Sequence of chain 1.A:
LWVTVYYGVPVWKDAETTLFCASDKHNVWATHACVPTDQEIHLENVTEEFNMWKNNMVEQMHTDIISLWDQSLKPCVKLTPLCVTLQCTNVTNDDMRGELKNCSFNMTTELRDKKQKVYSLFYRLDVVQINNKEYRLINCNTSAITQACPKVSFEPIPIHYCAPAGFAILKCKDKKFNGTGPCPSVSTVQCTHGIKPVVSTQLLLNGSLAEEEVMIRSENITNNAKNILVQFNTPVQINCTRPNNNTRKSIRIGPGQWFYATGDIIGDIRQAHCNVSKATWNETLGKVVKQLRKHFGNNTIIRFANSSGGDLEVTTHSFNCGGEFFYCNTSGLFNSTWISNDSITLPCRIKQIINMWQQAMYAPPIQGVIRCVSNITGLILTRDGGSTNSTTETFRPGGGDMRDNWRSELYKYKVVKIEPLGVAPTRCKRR

This small molecule binds to this protein.
Small molecule (SMILES): CC(=O)N[C@@H]1[C@@H](O)[C@H](O)[C@@H](CO)O[C@H]1O

Binding-site contacts:
Ligand atom C2 contacts residue ASN101 of chain 1.A at 2.5 Å.
Ligand atom C7 contacts residue ASN101 of chain 1.A at 3.5 Å.
Ligand atom C4 contacts residue ASN101 of chain 1.A at 4.2 Å.
Ligand atom N2 contacts residue ASN101 of chain 1.A at 2.9 Å (h-bond).
Ligand atom O5 contacts residue ASN101 of chain 1.A at 2.4 Å (h-bond).
Ligand atom O5 contacts residue GLY112 of chain 1.A at 4.2 Å.
Ligand atom C1 contacts residue ASN101 of chain 1.A at 1.4 Å.
Ligand atom C3 contacts residue ASN101 of chain 1.A at 3.8 Å.
Ligand atom O7 contacts residue ASN101 of chain 1.A at 3.7 Å.
Ligand atom C5 contacts residue ASN101 of chain 1.A at 3.7 Å.